Sequence of chain 1.A:
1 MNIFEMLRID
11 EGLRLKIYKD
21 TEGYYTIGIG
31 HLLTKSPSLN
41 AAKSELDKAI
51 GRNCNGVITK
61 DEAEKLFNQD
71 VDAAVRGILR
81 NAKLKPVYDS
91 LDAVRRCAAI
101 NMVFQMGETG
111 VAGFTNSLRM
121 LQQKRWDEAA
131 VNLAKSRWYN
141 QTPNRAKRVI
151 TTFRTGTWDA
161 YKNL

A small-molecule ligand and the protein it binds are described below.
Small molecule (SMILES): CCc1ccccc1

Binding-site contacts:
Ligand atom CB contacts residue LEU121 of chain 1.A at 3.6 Å (hydrophobic).
Ligand atom CB contacts residue MET102 of chain 1.A at 3.9 Å (hydrophobic).
Ligand atom CZ contacts residue ILE78 of chain 1.A at 4.2 Å (hydrophobic).
Ligand atom CE2 contacts residue TYR88 of chain 1.A at 3.9 Å (hydrophobic).
Ligand atom CE1 contacts residue ALA99 of chain 1.A at 3.6 Å (hydrophobic).
Ligand atom CE1 contacts residue ILE78 of chain 1.A at 4.0 Å (hydrophobic).
Ligand atom CE2 contacts residue LEU84 of chain 1.A at 4.0 Å (hydrophobic).
Ligand atom CB contacts residue PHE153 of chain 1.A at 3.5 Å (hydrophobic).
Ligand atom CG contacts residue PHE153 of chain 1.A at 4.2 Å (hydrophobic).
Ligand atom CE2 contacts residue LEU118 of chain 1.A at 3.9 Å (hydrophobic).
Ligand atom CZ contacts residue LEU84 of chain 1.A at 4.0 Å (hydrophobic).
Ligand atom CX contacts residue LEU118 of chain 1.A at 3.7 Å (hydrophobic).
Ligand atom CD2 contacts residue LEU91 of chain 1.A at 4.4 Å (hydrophobic).
Ligand atom CD1 contacts residue ALA99 of chain 1.A at 3.6 Å (hydrophobic).
Ligand atom CE2 contacts residue LEU91 of chain 1.A at 4.5 Å (hydrophobic).
Ligand atom CD2 contacts residue LEU121 of chain 1.A at 4.2 Å (hydrophobic).
Ligand atom CE1 contacts residue VAL103 of chain 1.A at 3.9 Å (hydrophobic).
Ligand atom CX contacts residue LEU121 of chain 1.A at 4.0 Å (hydrophobic).
Ligand atom CB contacts residue LEU118 of chain 1.A at 4.3 Å (hydrophobic).
Ligand atom CD2 contacts residue VAL87 of chain 1.A at 4.0 Å (hydrophobic).
Ligand atom CG contacts residue LEU118 of chain 1.A at 3.9 Å (hydrophobic).
Ligand atom CG contacts residue ALA99 of chain 1.A at 3.7 Å (hydrophobic).
Ligand atom CX contacts residue PHE114 of chain 1.A at 4.4 Å (hydrophobic).
Ligand atom CG contacts residue LEU121 of chain 1.A at 4.4 Å (hydrophobic).
Ligand atom CD2 contacts residue LEU118 of chain 1.A at 3.6 Å (hydrophobic).
Ligand atom CD1 contacts residue VAL103 of chain 1.A at 4.3 Å (hydrophobic).
Ligand atom CE2 contacts residue VAL87 of chain 1.A at 4.0 Å (hydrophobic).
Ligand atom CE1 contacts residue LEU84 of chain 1.A at 4.0 Å (hydrophobic).
Ligand atom CZ contacts residue ALA99 of chain 1.A at 3.7 Å (hydrophobic).
Ligand atom CD2 contacts residue ALA99 of chain 1.A at 3.8 Å (hydrophobic).
Ligand atom CZ contacts residue TYR88 of chain 1.A at 4.2 Å (hydrophobic).
Ligand atom CX contacts residue MET102 of chain 1.A at 4.1 Å (hydrophobic).
Ligand atom CE2 contacts residue ALA99 of chain 1.A at 3.8 Å (hydrophobic).